The protein below binds the small molecule below.
Small molecule (SMILES): CC(C)C[C@H](NC(=O)CN)C(=O)N[C@H](C(=O)N[C@H](C(=O)NCC(=O)N[C@@H](CO)C(=O)N[C@@H](CC(C)C)C(=O)N[C@@H](CCCN=C(N)N)C(=O)NCC=O)C(C)C)[C@@H](C)O

Binding-site contacts:
Ligand atom CG contacts residue PRO57 of chain 48.E at 3.7 Å (hydrophobic).
Ligand atom CB contacts residue ASP258 of chain 48.E at 3.5 Å.
Ligand atom O contacts residue ARG43 of chain 48.E at 2.8 Å (salt-bridge).
Ligand atom N contacts residue PRO57 of chain 48.E at 3.5 Å.
Ligand atom CG2 contacts residue ASP258 of chain 48.E at 3.5 Å.
Ligand atom C contacts residue ARG49 of chain 48.E at 3.6 Å.
Ligand atom O contacts residue ARG50 of chain 48.E at 3.4 Å.
Ligand atom O contacts residue ARG49 of chain 48.E at 3.1 Å (salt-bridge).
Ligand atom NH2 contacts residue ASP228 of chain 48.E at 2.7 Å (salt-bridge).
Ligand atom N contacts residue ASP258 of chain 48.E at 3.2 Å (salt-bridge).
Ligand atom CD contacts residue LEU52 of chain 48.E at 3.3 Å (hydrophobic).
Ligand atom CG2 contacts residue MET259 of chain 48.E at 3.7 Å (hydrophobic).
Ligand atom N contacts residue ASP258 of chain 48.E at 2.8 Å (salt-bridge).
Ligand atom N contacts residue ARG49 of chain 48.E at 3.6 Å (salt-bridge).
Ligand atom CD contacts residue ARG50 of chain 48.E at 3.3 Å.
Ligand atom CA contacts residue ASP258 of chain 48.E at 3.6 Å.
Ligand atom CB contacts residue ARG49 of chain 48.E at 3.5 Å.
Ligand atom N contacts residue ARG49 of chain 48.E at 3.7 Å.
Ligand atom NH1 contacts residue ASP53 of chain 48.E at 3.0 Å (salt-bridge).
Ligand atom NH2 contacts residue THR246 of chain 48.E at 3.0 Å (h-bond).
Ligand atom OG1 contacts residue MET259 of chain 48.E at 2.6 Å (h-bond).
Ligand atom C contacts residue ASP258 of chain 48.E at 3.7 Å.
Ligand atom N contacts residue ASP258 of chain 48.E at 3.2 Å (salt-bridge).
Ligand atom CD2 contacts residue ARG50 of chain 48.E at 3.6 Å.
Ligand atom NH1 contacts residue THR246 of chain 48.E at 3.2 Å (h-bond).
Ligand atom O contacts residue ILE39 of chain 48.E at 3.7 Å.
Ligand atom CA contacts residue ASP258 of chain 48.E at 3.7 Å.
Ligand atom N contacts residue ARG49 of chain 48.E at 3.5 Å (salt-bridge).
Ligand atom CB contacts residue ASP258 of chain 48.E at 3.7 Å.
Ligand atom CB contacts residue ARG49 of chain 48.E at 3.7 Å.
Ligand atom CD2 contacts residue ASP258 of chain 48.E at 3.4 Å.
Ligand atom NE contacts residue ARG50 of chain 48.E at 3.1 Å (salt-bridge).
Ligand atom OG1 contacts residue ASP258 of chain 48.E at 3.3 Å.
Ligand atom CA contacts residue ASP258 of chain 48.E at 3.7 Å.
Ligand atom CZ contacts residue THR246 of chain 48.E at 3.3 Å.
Ligand atom CB contacts residue MET259 of chain 48.E at 3.6 Å (hydrophobic).
Ligand atom CD2 contacts residue ARG43 of chain 48.E at 3.6 Å.
Ligand atom C contacts residue ARG43 of chain 48.E at 3.7 Å.
Ligand atom O contacts residue ARG43 of chain 48.E at 2.8 Å (salt-bridge).
Ligand atom CG2 contacts residue ALA42 of chain 48.E at 3.8 Å (hydrophobic).

Sequence of chain 48.E:
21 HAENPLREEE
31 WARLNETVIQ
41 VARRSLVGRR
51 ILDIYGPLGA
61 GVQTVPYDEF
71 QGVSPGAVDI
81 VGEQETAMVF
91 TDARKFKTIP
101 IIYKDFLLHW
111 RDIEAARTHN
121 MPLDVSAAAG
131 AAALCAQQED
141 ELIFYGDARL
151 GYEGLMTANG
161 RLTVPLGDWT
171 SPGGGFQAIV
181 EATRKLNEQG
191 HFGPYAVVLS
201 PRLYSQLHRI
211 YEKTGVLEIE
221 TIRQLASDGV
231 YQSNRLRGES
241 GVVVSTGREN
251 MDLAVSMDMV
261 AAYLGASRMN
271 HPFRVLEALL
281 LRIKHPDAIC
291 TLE